The small molecule below binds the protein below.
Small molecule (SMILES): CC[C@H](C)[C@H](NC(=O)[C@H](C)NC(=O)[C@@H](N)CO)C(=O)N[C@@H](CCCN=C(N)N)C(=O)NCC(=O)N[C@@H](C)C(=O)O

Sequence of chain 1.A:
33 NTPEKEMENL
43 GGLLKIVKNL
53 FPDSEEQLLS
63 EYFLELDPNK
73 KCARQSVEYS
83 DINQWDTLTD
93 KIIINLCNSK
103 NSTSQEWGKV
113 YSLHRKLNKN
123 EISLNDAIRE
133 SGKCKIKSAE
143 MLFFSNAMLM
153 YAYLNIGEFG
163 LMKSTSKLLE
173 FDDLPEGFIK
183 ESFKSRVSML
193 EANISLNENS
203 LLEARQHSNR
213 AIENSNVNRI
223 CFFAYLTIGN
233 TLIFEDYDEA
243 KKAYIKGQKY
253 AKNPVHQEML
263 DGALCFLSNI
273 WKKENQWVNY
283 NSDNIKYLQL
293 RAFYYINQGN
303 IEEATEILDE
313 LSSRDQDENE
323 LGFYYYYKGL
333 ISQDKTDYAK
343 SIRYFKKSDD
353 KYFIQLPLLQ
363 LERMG

Binding-site contacts:
Ligand atom CB contacts residue PHE325 of chain 1.A at 3.7 Å (hydrophobic).
Ligand atom CB contacts residue GLN291 of chain 1.A at 3.1 Å.
Ligand atom O contacts residue ASN232 of chain 1.A at 3.0 Å (h-bond).
Ligand atom NE contacts residue ASN199 of chain 1.A at 3.2 Å (h-bond).
Ligand atom O contacts residue TYR153 of chain 1.A at 3.5 Å.
Ligand atom CA contacts residue TYR329 of chain 1.A at 3.5 Å (hydrophobic).
Ligand atom C contacts residue PHE225 of chain 1.A at 3.4 Å (hydrophobic).
Ligand atom CG2 contacts residue MET261 of chain 1.A at 3.6 Å (hydrophobic).
Ligand atom CG1 contacts residue GLY264 of chain 1.A at 3.6 Å.
Ligand atom C contacts residue ARG221 of chain 1.A at 3.6 Å.
Ligand atom NE contacts residue PHE161 of chain 1.A at 3.6 Å.
Ligand atom NH2 contacts residue PHE355 of chain 1.A at 3.2 Å.
Ligand atom CA contacts residue GLN291 of chain 1.A at 3.7 Å.
Ligand atom O contacts residue PHE225 of chain 1.A at 3.6 Å.
Ligand atom CB contacts residue ASN195 of chain 1.A at 3.6 Å.
Ligand atom O contacts residue MET261 of chain 1.A at 3.5 Å.
Ligand atom N contacts residue TYR329 of chain 1.A at 2.6 Å (h-bond).
Ligand atom CB contacts residue PHE355 of chain 1.A at 3.4 Å (hydrophobic).
Ligand atom NH2 contacts residue ASN321 of chain 1.A at 3.3 Å (h-bond).
Ligand atom O contacts residue THR229 of chain 1.A at 3.6 Å.
Ligand atom N contacts residue PHE325 of chain 1.A at 3.6 Å.
Ligand atom O contacts residue ASN195 of chain 1.A at 3.0 Å (h-bond).
Ligand atom O contacts residue PHE225 of chain 1.A at 3.4 Å.
Ligand atom C contacts residue PHE225 of chain 1.A at 3.4 Å (hydrophobic).
Ligand atom NH1 contacts residue ASN321 of chain 1.A at 3.5 Å (h-bond).
Ligand atom O contacts residue LEU292 of chain 1.A at 3.2 Å.
Ligand atom N contacts residue PHE225 of chain 1.A at 3.7 Å.
Ligand atom CA contacts residue PHE225 of chain 1.A at 3.5 Å (hydrophobic).
Ligand atom N contacts residue LEU292 of chain 1.A at 3.5 Å.
Ligand atom CG1 contacts residue ALA265 of chain 1.A at 3.6 Å (hydrophobic).
Ligand atom N contacts residue ASN195 of chain 1.A at 3.7 Å.
Ligand atom CZ contacts residue PHE161 of chain 1.A at 3.6 Å (hydrophobic).
Ligand atom NH2 contacts residue ASP352 of chain 1.A at 2.7 Å (salt-bridge).
Ligand atom OXT contacts residue PHE225 of chain 1.A at 3.4 Å.
Ligand atom CB contacts residue MET261 of chain 1.A at 3.7 Å (hydrophobic).
Ligand atom N contacts residue GLN291 of chain 1.A at 3.3 Å (h-bond).
Ligand atom OG contacts residue PHE325 of chain 1.A at 3.5 Å.
Ligand atom OXT contacts residue ARG221 of chain 1.A at 3.0 Å (salt-bridge).
Ligand atom O contacts residue ARG221 of chain 1.A at 3.1 Å (salt-bridge).
Ligand atom CA contacts residue PHE325 of chain 1.A at 3.6 Å (hydrophobic).